A small-molecule ligand and the protein it binds are described below.
Small molecule (SMILES): Cc1cccc(O)c1

Sequence of chain 1.B:
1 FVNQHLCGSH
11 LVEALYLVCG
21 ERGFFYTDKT

Sequence of chain 1.D:
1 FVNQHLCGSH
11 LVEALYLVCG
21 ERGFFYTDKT

Binding-site contacts:
Ligand atom C7 contacts residue VAL3 of chain 1.A at 4.0 Å (hydrophobic).
Ligand atom C2 contacts residue TYR26 of chain 1.B at 3.6 Å (hydrophobic).
Ligand atom C4 contacts residue VAL3 of chain 1.A at 4.5 Å (hydrophobic).
Ligand atom C5 contacts residue THR27 of chain 1.B at 4.3 Å.
Ligand atom C5 contacts residue THR30 of chain 1.B at 4.4 Å.
Ligand atom C1 contacts residue ASP28 of chain 1.B at 4.0 Å.
Ligand atom O1 contacts residue GLY23 of chain 1.D at 3.3 Å (h-bond).
Ligand atom C6 contacts residue THR27 of chain 1.B at 4.4 Å.
Ligand atom C2 contacts residue ASP28 of chain 1.B at 4.3 Å.
Ligand atom C3 contacts residue TYR26 of chain 1.B at 4.1 Å (hydrophobic).
Ligand atom C5 contacts residue ASP28 of chain 1.B at 3.5 Å.
Ligand atom C7 contacts residue THR27 of chain 1.B at 3.5 Å.
Ligand atom C3 contacts residue THR27 of chain 1.B at 3.2 Å.
Ligand atom C1 contacts residue GLU21 of chain 1.D at 3.5 Å.
Ligand atom O1 contacts residue GLU21 of chain 1.D at 2.7 Å (salt-bridge).
Ligand atom C1 contacts residue THR27 of chain 1.B at 3.9 Å.
Ligand atom C6 contacts residue ASP28 of chain 1.B at 3.3 Å.
Ligand atom C4 contacts residue ASP28 of chain 1.B at 4.1 Å.
Ligand atom O1 contacts residue TYR26 of chain 1.B at 4.3 Å.
Ligand atom C7 contacts residue ILE2 of chain 1.A at 3.6 Å (hydrophobic).
Ligand atom C4 contacts residue THR27 of chain 1.B at 3.7 Å.
Ligand atom O1 contacts residue THR27 of chain 1.B at 4.1 Å.
Ligand atom O1 contacts residue GLY20 of chain 1.D at 3.5 Å (h-bond).
Ligand atom C6 contacts residue GLU21 of chain 1.D at 3.5 Å.
Ligand atom C3 contacts residue ASP28 of chain 1.B at 4.3 Å.
Ligand atom O1 contacts residue ARG22 of chain 1.D at 3.9 Å.
Ligand atom C2 contacts residue THR27 of chain 1.B at 3.5 Å.
Ligand atom C7 contacts residue TYR26 of chain 1.B at 3.6 Å (hydrophobic).

Sequence of chain 1.A:
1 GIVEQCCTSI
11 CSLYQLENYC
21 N